Binding-site contacts:
Ligand atom N2 contacts residue MET214 of chain 26.A at 3.7 Å.
Ligand atom O1B contacts residue ILE98 of chain 26.A at 3.1 Å.
Ligand atom CM2 contacts residue ILE122 of chain 26.A at 3.9 Å (hydrophobic).
Ligand atom C4 contacts residue MET214 of chain 26.A at 4.0 Å (hydrophobic).
Ligand atom N2A contacts residue PHE179 of chain 26.A at 3.3 Å.
Ligand atom C4 contacts residue LEU100 of chain 26.A at 3.8 Å (hydrophobic).
Ligand atom N1A contacts residue LEU217 of chain 26.A at 3.4 Å.
Ligand atom C4A contacts residue PHE179 of chain 26.A at 3.5 Å (hydrophobic).
Ligand atom N2A contacts residue TYR144 of chain 26.A at 4.0 Å.
Ligand atom N1A contacts residue MET124 of chain 26.A at 3.9 Å.
Ligand atom CM6 contacts residue TYR144 of chain 26.A at 3.7 Å (hydrophobic).
Ligand atom N5A contacts residue LEU217 of chain 26.A at 3.7 Å.
Ligand atom C5B contacts residue TYR144 of chain 26.A at 3.7 Å (hydrophobic).
Ligand atom O1 contacts residue LEU100 of chain 26.A at 3.8 Å.
Ligand atom CM4 contacts residue TYR144 of chain 26.A at 3.8 Å (hydrophobic).
Ligand atom O1 contacts residue MET214 of chain 26.A at 3.2 Å.
Ligand atom C4 contacts residue TYR190 of chain 26.A at 3.8 Å (hydrophobic).
Ligand atom C3 contacts residue LEU100 of chain 26.A at 3.7 Å (hydrophobic).
Ligand atom C3C contacts residue LEU181 of chain 26.A at 4.0 Å (hydrophobic).
Ligand atom CM3 contacts residue TYR190 of chain 26.A at 3.8 Å (hydrophobic).
Ligand atom C5 contacts residue MET214 of chain 26.A at 3.7 Å (hydrophobic).
Ligand atom CM4 contacts residue TYR142 of chain 26.A at 3.9 Å (hydrophobic).
Ligand atom N2 contacts residue LEU100 of chain 26.A at 3.8 Å.
Ligand atom CM4 contacts residue ALA166 of chain 26.A at 3.1 Å (hydrophobic).
Ligand atom C1B contacts residue ILE98 of chain 26.A at 3.6 Å (hydrophobic).
Ligand atom C1B contacts residue LEU181 of chain 26.A at 3.9 Å (hydrophobic).
Ligand atom C5B contacts residue LEU181 of chain 26.A at 3.6 Å (hydrophobic).
Ligand atom CM2 contacts residue ILE77 of chain 26.A at 3.9 Å (hydrophobic).
Ligand atom CM6 contacts residue LEU181 of chain 26.A at 3.8 Å (hydrophobic).
Ligand atom N5A contacts residue PHE179 of chain 26.A at 3.2 Å.
Ligand atom C1C contacts residue MET214 of chain 26.A at 3.4 Å (hydrophobic).
Ligand atom CM4 contacts residue VAL168 of chain 26.A at 3.9 Å (hydrophobic).
Ligand atom N1A contacts residue PHE179 of chain 26.A at 3.2 Å.
Ligand atom C4A contacts residue TYR144 of chain 26.A at 3.5 Å (hydrophobic).
Ligand atom N3A contacts residue PHE179 of chain 26.A at 3.6 Å.
Ligand atom C5 contacts residue LEU100 of chain 26.A at 4.0 Å (hydrophobic).
Ligand atom C6B contacts residue LEU181 of chain 26.A at 3.5 Å (hydrophobic).
Ligand atom CM6 contacts residue LEU184 of chain 26.A at 3.6 Å (hydrophobic).
Ligand atom N3A contacts residue TYR144 of chain 26.A at 3.2 Å.
Ligand atom C6B contacts residue ILE98 of chain 26.A at 3.8 Å (hydrophobic).

This small molecule binds to this protein.
Small molecule (SMILES): Cc1cc(CCCOc2c(C)cc(-n3nnc(C)n3)cc2C)on1

Sequence of chain 26.A:
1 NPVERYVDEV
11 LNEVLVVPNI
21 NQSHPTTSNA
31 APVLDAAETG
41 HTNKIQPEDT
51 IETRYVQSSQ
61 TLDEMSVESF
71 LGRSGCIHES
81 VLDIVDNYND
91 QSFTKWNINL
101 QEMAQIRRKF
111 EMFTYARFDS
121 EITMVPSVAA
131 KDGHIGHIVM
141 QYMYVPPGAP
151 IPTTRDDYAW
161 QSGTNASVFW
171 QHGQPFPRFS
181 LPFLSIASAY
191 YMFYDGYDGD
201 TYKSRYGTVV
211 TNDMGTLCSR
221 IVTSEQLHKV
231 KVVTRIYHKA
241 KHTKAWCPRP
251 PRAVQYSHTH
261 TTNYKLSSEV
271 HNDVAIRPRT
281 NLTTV